Sequence of chain 1.A:
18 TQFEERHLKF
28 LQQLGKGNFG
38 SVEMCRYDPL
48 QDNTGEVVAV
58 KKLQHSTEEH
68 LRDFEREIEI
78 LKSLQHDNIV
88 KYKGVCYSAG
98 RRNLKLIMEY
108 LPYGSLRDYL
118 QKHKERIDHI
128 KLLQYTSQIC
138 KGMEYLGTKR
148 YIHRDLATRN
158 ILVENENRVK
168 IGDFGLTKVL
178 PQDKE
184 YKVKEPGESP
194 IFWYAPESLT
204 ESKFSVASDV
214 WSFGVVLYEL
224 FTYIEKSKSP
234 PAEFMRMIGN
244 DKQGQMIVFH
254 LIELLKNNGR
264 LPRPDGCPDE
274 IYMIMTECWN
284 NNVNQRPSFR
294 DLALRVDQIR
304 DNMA

This small molecule binds to this protein.
Small molecule (SMILES): N#CCCn1cc(-c2nc(Nc3ccc(C4CCNCC4)cc3)nc3c2CCN3)cn1

Binding-site contacts:
Ligand atom N12 contacts residue TYR107 of chain 1.A at 3.6 Å.
Ligand atom N05 contacts residue VAL39 of chain 1.A at 3.8 Å.
Ligand atom C29 contacts residue VAL87 of chain 1.A at 3.6 Å (hydrophobic).
Ligand atom C03 contacts residue ASN157 of chain 1.A at 3.5 Å.
Ligand atom C15 contacts residue GLY111 of chain 1.A at 3.7 Å.
Ligand atom C13 contacts residue GLY111 of chain 1.A at 3.4 Å.
Ligand atom C26 contacts residue LEU159 of chain 1.A at 3.6 Å (hydrophobic).
Ligand atom C14 contacts residue LEU108 of chain 1.A at 3.3 Å (hydrophobic).
Ligand atom N12 contacts residue LEU108 of chain 1.A at 2.8 Å (h-bond).
Ligand atom C03 contacts residue ARG156 of chain 1.A at 3.5 Å.
Ligand atom C14 contacts residue PRO109 of chain 1.A at 3.8 Å (hydrophobic).
Ligand atom N01 contacts residue LEU159 of chain 1.A at 3.7 Å.
Ligand atom N01 contacts residue ASP170 of chain 1.A at 3.7 Å.
Ligand atom N10 contacts residue LEU159 of chain 1.A at 3.8 Å.
Ligand atom N30 contacts residue LEU159 of chain 1.A at 3.8 Å.
Ligand atom C26 contacts residue ALA56 of chain 1.A at 3.6 Å (hydrophobic).
Ligand atom C31 contacts residue VAL39 of chain 1.A at 3.7 Å (hydrophobic).
Ligand atom N01 contacts residue GLY169 of chain 1.A at 3.4 Å.
Ligand atom N01 contacts residue ASN157 of chain 1.A at 3.5 Å.
Ligand atom C24 contacts residue LEU31 of chain 1.A at 3.7 Å (hydrophobic).
Ligand atom C16 contacts residue GLY111 of chain 1.A at 3.8 Å.
Ligand atom N30 contacts residue ALA56 of chain 1.A at 3.3 Å.
Ligand atom C29 contacts residue MET105 of chain 1.A at 3.7 Å (hydrophobic).
Ligand atom C23 contacts residue GLY111 of chain 1.A at 3.7 Å.
Ligand atom C29 contacts residue GLU106 of chain 1.A at 3.5 Å.
Ligand atom N06 contacts residue GLY32 of chain 1.A at 3.8 Å.
Ligand atom N30 contacts residue GLU106 of chain 1.A at 2.6 Å (salt-bridge).
Ligand atom C02 contacts residue ARG156 of chain 1.A at 3.5 Å.
Ligand atom C02 contacts residue ASN157 of chain 1.A at 3.7 Å.
Ligand atom C24 contacts residue GLY111 of chain 1.A at 3.5 Å.
Ligand atom C29 contacts residue ALA56 of chain 1.A at 3.6 Å (hydrophobic).
Ligand atom N25 contacts residue LEU108 of chain 1.A at 3.3 Å (h-bond).
Ligand atom C14 contacts residue GLY111 of chain 1.A at 3.5 Å.
Ligand atom C27 contacts residue LEU159 of chain 1.A at 3.4 Å (hydrophobic).
Ligand atom C14 contacts residue TYR107 of chain 1.A at 3.6 Å (hydrophobic).
Ligand atom C11 contacts residue LEU108 of chain 1.A at 3.7 Å (hydrophobic).
Ligand atom C02 contacts residue ASP170 of chain 1.A at 3.7 Å.
Ligand atom C13 contacts residue LEU108 of chain 1.A at 3.5 Å (hydrophobic).
Ligand atom C09 contacts residue LEU159 of chain 1.A at 3.7 Å (hydrophobic).
Ligand atom C28 contacts residue LEU159 of chain 1.A at 3.5 Å (hydrophobic).